Binding-site contacts:
Ligand atom C9 contacts residue GLY32 of chain 1.E at 3.8 Å.
Ligand atom O8 contacts residue TYR98 of chain 1.E at 4.0 Å.
Ligand atom O6 contacts residue LYS242 of chain 1.F at 4.5 Å.
Ligand atom C1 contacts residue ASN59 of chain 1.E at 3.6 Å.
Ligand atom O7 contacts residue ALA60 of chain 1.E at 4.4 Å.
Ligand atom C10 contacts residue THR257 of chain 1.F at 4.0 Å.
Ligand atom C8 contacts residue SER62 of chain 1.E at 4.3 Å.
Ligand atom C9 contacts residue SER62 of chain 1.E at 3.0 Å.
Ligand atom O8 contacts residue THR258 of chain 1.F at 4.3 Å.
Ligand atom O4 contacts residue LYS242 of chain 1.F at 3.6 Å.
Ligand atom O9 contacts residue LEU31 of chain 1.E at 2.8 Å (h-bond).
Ligand atom C9 contacts residue PRO64 of chain 1.E at 3.5 Å (hydrophobic).
Ligand atom O7 contacts residue ASN59 of chain 1.E at 4.2 Å.
Ligand atom C8 contacts residue TYR98 of chain 1.E at 4.0 Å (hydrophobic).
Ligand atom C4 contacts residue LYS242 of chain 1.F at 3.3 Å.
Ligand atom O8 contacts residue PRO65 of chain 1.E at 4.2 Å.
Ligand atom O9 contacts residue SER62 of chain 1.E at 2.3 Å (h-bond).
Ligand atom O10 contacts residue TYR63 of chain 1.E at 3.8 Å.
Ligand atom C2 contacts residue ASN59 of chain 1.E at 3.7 Å.
Ligand atom C3 contacts residue LYS242 of chain 1.F at 3.8 Å.
Ligand atom O1B contacts residue LYS58 of chain 1.E at 3.6 Å.
Ligand atom C9 contacts residue LEU31 of chain 1.E at 4.2 Å (hydrophobic).
Ligand atom O10 contacts residue THR257 of chain 1.F at 4.4 Å.
Ligand atom O7 contacts residue GLY32 of chain 1.E at 3.7 Å.
Ligand atom C9 contacts residue TYR63 of chain 1.E at 3.9 Å (hydrophobic).
Ligand atom O2 contacts residue THR61 of chain 1.E at 4.3 Å.
Ligand atom O9 contacts residue TYR63 of chain 1.E at 4.3 Å.
Ligand atom O9 contacts residue PRO64 of chain 1.E at 4.0 Å.
Ligand atom C8 contacts residue GLY32 of chain 1.E at 4.0 Å.
Ligand atom O1B contacts residue ASN59 of chain 1.E at 3.6 Å (h-bond).
Ligand atom O1A contacts residue NAG1 of chain 1.KA at 3.9 Å.
Ligand atom O9 contacts residue GLY32 of chain 1.E at 3.1 Å.
Ligand atom C5 contacts residue LYS242 of chain 1.F at 4.5 Å.
Ligand atom N5 contacts residue THR257 of chain 1.F at 4.5 Å.
Ligand atom O2 contacts residue ASN59 of chain 1.E at 2.7 Å (h-bond).
Ligand atom C7 contacts residue GLY32 of chain 1.E at 4.5 Å.
Ligand atom C11 contacts residue THR257 of chain 1.F at 3.7 Å.
Ligand atom O1A contacts residue ASN59 of chain 1.E at 3.3 Å.
Ligand atom O10 contacts residue PRO65 of chain 1.E at 3.9 Å.
Ligand atom O10 contacts residue THR258 of chain 1.F at 4.5 Å.

Sequence of chain 1.F:
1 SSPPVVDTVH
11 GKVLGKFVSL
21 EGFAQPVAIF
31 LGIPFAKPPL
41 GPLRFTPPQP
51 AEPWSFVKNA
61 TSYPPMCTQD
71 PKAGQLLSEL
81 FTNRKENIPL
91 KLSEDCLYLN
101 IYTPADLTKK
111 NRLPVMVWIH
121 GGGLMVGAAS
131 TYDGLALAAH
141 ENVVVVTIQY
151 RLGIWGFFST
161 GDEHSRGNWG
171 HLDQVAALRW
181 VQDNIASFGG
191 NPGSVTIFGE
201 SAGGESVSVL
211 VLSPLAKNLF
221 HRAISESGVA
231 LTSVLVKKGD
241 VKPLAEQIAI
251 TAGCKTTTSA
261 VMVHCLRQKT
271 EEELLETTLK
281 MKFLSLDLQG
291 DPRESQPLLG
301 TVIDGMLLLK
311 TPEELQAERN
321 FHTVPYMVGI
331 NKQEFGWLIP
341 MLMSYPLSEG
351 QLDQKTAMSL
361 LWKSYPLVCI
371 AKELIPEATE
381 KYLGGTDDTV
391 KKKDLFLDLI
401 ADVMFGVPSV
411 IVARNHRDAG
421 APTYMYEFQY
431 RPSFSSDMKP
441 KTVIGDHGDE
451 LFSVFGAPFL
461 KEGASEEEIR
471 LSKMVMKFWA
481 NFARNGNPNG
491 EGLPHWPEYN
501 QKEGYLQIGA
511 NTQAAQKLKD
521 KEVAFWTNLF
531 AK

Sequence of chain 1.E:
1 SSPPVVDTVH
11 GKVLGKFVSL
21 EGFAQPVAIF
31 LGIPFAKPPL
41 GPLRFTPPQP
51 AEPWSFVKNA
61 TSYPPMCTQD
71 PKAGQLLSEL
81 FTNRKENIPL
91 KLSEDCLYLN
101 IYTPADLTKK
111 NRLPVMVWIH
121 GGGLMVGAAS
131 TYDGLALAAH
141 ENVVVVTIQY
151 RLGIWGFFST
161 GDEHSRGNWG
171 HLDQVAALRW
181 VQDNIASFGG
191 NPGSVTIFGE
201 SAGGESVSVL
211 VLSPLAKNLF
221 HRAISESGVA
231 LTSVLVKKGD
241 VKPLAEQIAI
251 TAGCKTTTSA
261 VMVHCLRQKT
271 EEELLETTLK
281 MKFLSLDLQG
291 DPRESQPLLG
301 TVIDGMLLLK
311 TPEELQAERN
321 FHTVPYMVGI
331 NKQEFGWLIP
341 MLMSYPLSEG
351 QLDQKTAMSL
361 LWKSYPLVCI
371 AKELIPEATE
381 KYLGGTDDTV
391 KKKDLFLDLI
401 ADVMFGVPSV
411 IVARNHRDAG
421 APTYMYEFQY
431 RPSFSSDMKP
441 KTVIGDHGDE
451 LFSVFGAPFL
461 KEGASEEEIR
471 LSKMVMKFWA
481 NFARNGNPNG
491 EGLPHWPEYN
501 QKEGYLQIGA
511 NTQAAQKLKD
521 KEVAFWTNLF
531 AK

The small molecule below binds the protein below.
Small molecule (SMILES): CC(=O)N[C@H]1[C@H]([C@H](O)[C@H](O)CO)O[C@@](O)(C(=O)O)C[C@@H]1O